Sequence of chain 1.B:
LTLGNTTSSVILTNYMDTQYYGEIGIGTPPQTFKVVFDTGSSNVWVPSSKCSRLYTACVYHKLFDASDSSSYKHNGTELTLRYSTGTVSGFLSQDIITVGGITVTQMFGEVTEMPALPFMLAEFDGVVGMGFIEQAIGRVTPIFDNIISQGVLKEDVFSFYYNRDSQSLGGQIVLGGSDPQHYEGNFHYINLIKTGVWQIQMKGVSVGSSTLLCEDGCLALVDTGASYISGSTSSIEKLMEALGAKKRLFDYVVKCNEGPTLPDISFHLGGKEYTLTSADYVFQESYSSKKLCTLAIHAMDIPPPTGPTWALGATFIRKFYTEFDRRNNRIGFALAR

Binding-site contacts:
Ligand atom C2 contacts residue ASN75 of chain 1.B at 2.4 Å.
Ligand atom N2 contacts residue ASN75 of chain 1.B at 2.9 Å (h-bond).
Ligand atom C4 contacts residue ASN75 of chain 1.B at 4.2 Å.
Ligand atom C7 contacts residue ASN75 of chain 1.B at 3.4 Å.
Ligand atom C2 contacts residue THR77 of chain 1.B at 4.5 Å.
Ligand atom O5 contacts residue MET107 of chain 1.B at 3.8 Å.
Ligand atom C1 contacts residue MET107 of chain 1.B at 4.4 Å (hydrophobic).
Ligand atom C1 contacts residue THR77 of chain 1.B at 4.0 Å.
Ligand atom C1 contacts residue ASN75 of chain 1.B at 1.4 Å.
Ligand atom C3 contacts residue ASN75 of chain 1.B at 3.8 Å.
Ligand atom O7 contacts residue HIS74 of chain 1.B at 4.2 Å.
Ligand atom O5 contacts residue ASN75 of chain 1.B at 2.4 Å (h-bond).
Ligand atom O7 contacts residue ASN75 of chain 1.B at 3.4 Å (h-bond).
Ligand atom C5 contacts residue ASN75 of chain 1.B at 3.7 Å.
Ligand atom C8 contacts residue ASN75 of chain 1.B at 3.3 Å.
Ligand atom N2 contacts residue THR77 of chain 1.B at 4.1 Å.

A small-molecule ligand and the protein it binds are described below.
Small molecule (SMILES): CC(=O)N[C@@H]1[C@@H](O)[C@H](O)[C@@H](CO)O[C@H]1O